The protein below binds the small molecule below.
Small molecule (SMILES): CC(=O)N[C@@H]1[C@@H](O)[C@H](O)[C@@H](CO)O[C@H]1O

Sequence of chain 19.D:
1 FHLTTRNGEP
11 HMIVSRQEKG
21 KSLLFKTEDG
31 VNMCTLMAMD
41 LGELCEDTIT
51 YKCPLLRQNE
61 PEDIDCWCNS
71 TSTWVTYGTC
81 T

Binding-site contacts:
Ligand atom C4 contacts residue NAG1 of chain 19.X at 3.2 Å.
Ligand atom O5 contacts residue ASN69 of chain 19.D at 2.8 Å (h-bond).
Ligand atom O1 contacts residue ASN69 of chain 19.D at 2.1 Å (h-bond).
Ligand atom C5 contacts residue VAL31 of chain 19.D at 4.2 Å (hydrophobic).
Ligand atom C5 contacts residue NAG1 of chain 19.X at 4.4 Å.
Ligand atom C3 contacts residue VAL31 of chain 19.D at 3.0 Å (hydrophobic).
Ligand atom C4 contacts residue VAL31 of chain 19.D at 3.8 Å (hydrophobic).
Ligand atom O3 contacts residue VAL31 of chain 19.D at 3.6 Å.
Ligand atom C5 contacts residue ASN69 of chain 19.D at 3.7 Å.
Ligand atom O5 contacts residue MET33 of chain 19.D at 4.2 Å.
Ligand atom O4 contacts residue VAL31 of chain 19.D at 3.3 Å.
Ligand atom O1 contacts residue VAL31 of chain 19.D at 3.4 Å (h-bond).
Ligand atom N2 contacts residue VAL31 of chain 19.D at 4.0 Å.
Ligand atom C1 contacts residue VAL31 of chain 19.D at 4.3 Å (hydrophobic).
Ligand atom C6 contacts residue LEU24 of chain 19.D at 4.5 Å (hydrophobic).
Ligand atom O3 contacts residue NAG1 of chain 19.X at 2.6 Å (h-bond).
Ligand atom C8 contacts residue SER70 of chain 19.D at 3.7 Å.
Ligand atom C6 contacts residue ASN69 of chain 19.D at 4.4 Å.
Ligand atom O6 contacts residue NAG1 of chain 19.X at 3.0 Å.
Ligand atom O1 contacts residue MET33 of chain 19.D at 3.9 Å.
Ligand atom O4 contacts residue NAG1 of chain 19.X at 3.0 Å.
Ligand atom C7 contacts residue SER70 of chain 19.D at 4.4 Å.
Ligand atom C8 contacts residue ASN69 of chain 19.D at 3.4 Å.
Ligand atom C8 contacts residue ARG57 of chain 19.D at 4.2 Å.
Ligand atom C5 contacts residue MET33 of chain 19.D at 3.7 Å (hydrophobic).
Ligand atom N2 contacts residue ASN69 of chain 19.D at 4.3 Å.
Ligand atom C2 contacts residue VAL31 of chain 19.D at 4.0 Å (hydrophobic).
Ligand atom C7 contacts residue ASN69 of chain 19.D at 3.8 Å.
Ligand atom O1 contacts residue SER70 of chain 19.D at 4.2 Å.
Ligand atom C1 contacts residue ASN69 of chain 19.D at 2.7 Å.
Ligand atom O7 contacts residue ASN69 of chain 19.D at 3.8 Å.
Ligand atom C2 contacts residue ASN69 of chain 19.D at 4.2 Å.
Ligand atom C3 contacts residue NAG1 of chain 19.X at 3.7 Å.
Ligand atom C6 contacts residue MET33 of chain 19.D at 3.5 Å (hydrophobic).
Ligand atom C6 contacts residue NAG1 of chain 19.X at 4.3 Å.